A small-molecule ligand and the protein it binds are described below.
Small molecule (SMILES): OC[C@H]1O[C@@H](O)[C@H](O)[C@@H](O)[C@@H]1O

Sequence of chain 1.D:
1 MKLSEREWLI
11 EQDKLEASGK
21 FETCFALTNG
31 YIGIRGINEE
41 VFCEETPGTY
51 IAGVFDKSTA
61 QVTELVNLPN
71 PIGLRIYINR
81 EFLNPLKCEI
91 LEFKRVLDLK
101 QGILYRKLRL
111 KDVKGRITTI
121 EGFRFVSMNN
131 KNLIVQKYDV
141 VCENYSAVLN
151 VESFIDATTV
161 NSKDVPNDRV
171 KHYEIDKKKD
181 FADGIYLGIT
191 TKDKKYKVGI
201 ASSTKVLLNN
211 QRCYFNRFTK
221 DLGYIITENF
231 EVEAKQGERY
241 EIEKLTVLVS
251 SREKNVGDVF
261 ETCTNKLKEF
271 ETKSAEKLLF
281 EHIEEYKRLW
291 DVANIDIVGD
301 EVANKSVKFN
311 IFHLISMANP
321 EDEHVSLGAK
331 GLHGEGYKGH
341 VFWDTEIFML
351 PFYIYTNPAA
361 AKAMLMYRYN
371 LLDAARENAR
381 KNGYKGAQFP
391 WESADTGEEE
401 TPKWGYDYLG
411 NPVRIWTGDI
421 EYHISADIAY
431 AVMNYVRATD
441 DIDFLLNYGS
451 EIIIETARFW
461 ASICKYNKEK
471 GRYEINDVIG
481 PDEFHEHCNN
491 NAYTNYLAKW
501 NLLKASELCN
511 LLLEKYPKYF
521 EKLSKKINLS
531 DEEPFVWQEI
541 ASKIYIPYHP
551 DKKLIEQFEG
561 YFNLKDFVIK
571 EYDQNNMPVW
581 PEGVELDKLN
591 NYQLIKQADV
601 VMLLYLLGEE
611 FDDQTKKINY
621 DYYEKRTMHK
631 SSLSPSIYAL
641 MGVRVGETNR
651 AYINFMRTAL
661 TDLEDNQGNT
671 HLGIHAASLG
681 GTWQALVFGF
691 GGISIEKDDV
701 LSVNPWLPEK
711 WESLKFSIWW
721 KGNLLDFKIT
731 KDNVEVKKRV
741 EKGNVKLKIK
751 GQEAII

Binding-site contacts:
Ligand atom O5 contacts residue BGC1 of chain 1.V at 3.9 Å.
Ligand atom C6 contacts residue TYR337 of chain 1.D at 3.6 Å (hydrophobic).
Ligand atom C6 contacts residue PHE342 of chain 1.D at 3.7 Å (hydrophobic).
Ligand atom C1 contacts residue TYR337 of chain 1.D at 3.6 Å (hydrophobic).
Ligand atom C5 contacts residue PHE342 of chain 1.D at 4.0 Å (hydrophobic).
Ligand atom O4 contacts residue ASP344 of chain 1.D at 2.5 Å (salt-bridge).
Ligand atom C3 contacts residue GLU483 of chain 1.D at 3.8 Å.
Ligand atom O5 contacts residue PO41 of chain 1.AA at 3.3 Å (h-bond).
Ligand atom C1 contacts residue GLU483 of chain 1.D at 4.0 Å.
Ligand atom O3 contacts residue LEU633 of chain 1.D at 3.7 Å.
Ligand atom C2 contacts residue PO41 of chain 1.AA at 3.5 Å.
Ligand atom C1 contacts residue PO41 of chain 1.AA at 3.2 Å.
Ligand atom C1 contacts residue LYS596 of chain 1.D at 3.6 Å.
Ligand atom O2 contacts residue GLU483 of chain 1.D at 3.3 Å.
Ligand atom C2 contacts residue SER631 of chain 1.D at 3.9 Å.
Ligand atom C2 contacts residue GLN597 of chain 1.D at 3.6 Å.
Ligand atom O2 contacts residue LYS596 of chain 1.D at 2.8 Å (salt-bridge).
Ligand atom O1 contacts residue TYR337 of chain 1.D at 3.2 Å (h-bond).
Ligand atom C4 contacts residue ASP344 of chain 1.D at 3.4 Å.
Ligand atom O1 contacts residue BGC1 of chain 1.V at 3.5 Å (h-bond).
Ligand atom O1 contacts residue PO41 of chain 1.AA at 2.4 Å (h-bond).
Ligand atom O6 contacts residue PO41 of chain 1.AA at 2.6 Å (h-bond).
Ligand atom C3 contacts residue BGC1 of chain 1.V at 4.0 Å.
Ligand atom C2 contacts residue LYS596 of chain 1.D at 3.8 Å.
Ligand atom C5 contacts residue BGC1 of chain 1.V at 3.5 Å.
Ligand atom O3 contacts residue TRP343 of chain 1.D at 3.1 Å (h-bond).
Ligand atom C3 contacts residue TRP343 of chain 1.D at 3.9 Å (hydrophobic).
Ligand atom O6 contacts residue ASP344 of chain 1.D at 2.6 Å (salt-bridge).
Ligand atom O4 contacts residue TRP343 of chain 1.D at 3.0 Å (h-bond).
Ligand atom C6 contacts residue PO41 of chain 1.AA at 3.7 Å.
Ligand atom C4 contacts residue TRP343 of chain 1.D at 3.9 Å (hydrophobic).
Ligand atom O6 contacts residue TYR337 of chain 1.D at 3.8 Å.
Ligand atom C1 contacts residue BGC1 of chain 1.V at 3.3 Å.
Ligand atom O4 contacts residue PHE342 of chain 1.D at 3.7 Å.
Ligand atom C6 contacts residue ASP344 of chain 1.D at 3.5 Å.
Ligand atom O4 contacts residue TRP391 of chain 1.D at 3.7 Å.
Ligand atom O5 contacts residue TYR337 of chain 1.D at 3.1 Å (h-bond).
Ligand atom O2 contacts residue GLN597 of chain 1.D at 2.8 Å (h-bond).
Ligand atom O3 contacts residue GLN597 of chain 1.D at 3.0 Å (h-bond).
Ligand atom O1 contacts residue LYS596 of chain 1.D at 3.0 Å (salt-bridge).